Sequence of chain 1.A:
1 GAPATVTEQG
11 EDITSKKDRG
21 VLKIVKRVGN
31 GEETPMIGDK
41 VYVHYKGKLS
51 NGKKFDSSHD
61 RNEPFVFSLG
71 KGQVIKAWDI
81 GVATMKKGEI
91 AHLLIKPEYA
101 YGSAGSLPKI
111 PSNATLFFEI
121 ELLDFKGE

The small molecule below binds the protein below.
Small molecule (SMILES): C=C[C@H]1CN(Cc2ccccn2)C(=O)[C@@H]2CCC[C@H]1N2S(=N)(=O)c1cc(Cl)cc(Cl)c1

Binding-site contacts:
Ligand atom CAM contacts residue TYR101 of chain 1.A at 3.8 Å (hydrophobic).
Ligand atom CAL contacts residue GLN73 of chain 1.A at 3.6 Å.
Ligand atom NBD contacts residue PHE118 of chain 1.A at 3.5 Å.
Ligand atom C contacts residue TYR101 of chain 1.A at 3.1 Å (hydrophobic).
Ligand atom NBD contacts residue TYR101 of chain 1.A at 3.4 Å (h-bond).
Ligand atom CAB contacts residue TYR45 of chain 1.A at 3.4 Å (hydrophobic).
Ligand atom CAA contacts residue TRP78 of chain 1.A at 3.7 Å (hydrophobic).
Ligand atom CAW contacts residue ASP56 of chain 1.A at 3.2 Å.
Ligand atom CAA contacts residue PHE65 of chain 1.A at 3.6 Å (hydrophobic).
Ligand atom CAX contacts residue ASP56 of chain 1.A at 3.7 Å.
Ligand atom NBD contacts residue PHE55 of chain 1.A at 3.7 Å.
Ligand atom CAW contacts residue PHE55 of chain 1.A at 3.8 Å (hydrophobic).
Ligand atom SAU contacts residue TYR101 of chain 1.A at 3.9 Å.
Ligand atom CBA contacts residue TYR101 of chain 1.A at 3.2 Å (hydrophobic).
Ligand atom O contacts residue VAL74 of chain 1.A at 3.1 Å.
Ligand atom CLBC contacts residue PHE55 of chain 1.A at 3.6 Å.
Ligand atom CA contacts residue TYR101 of chain 1.A at 3.4 Å (hydrophobic).
Ligand atom CAO contacts residue TYR45 of chain 1.A at 3.2 Å (hydrophobic).
Ligand atom OBE contacts residue ASP56 of chain 1.A at 3.8 Å.
Ligand atom OBE contacts residue PHE55 of chain 1.A at 3.4 Å.
Ligand atom CAQ contacts residue SER106 of chain 1.A at 3.9 Å.
Ligand atom SAU contacts residue PHE55 of chain 1.A at 3.8 Å.
Ligand atom NAJ contacts residue TYR101 of chain 1.A at 3.3 Å (h-bond).
Ligand atom NAP contacts residue TYR101 of chain 1.A at 2.9 Å (h-bond).
Ligand atom CAV contacts residue PHE55 of chain 1.A at 3.9 Å (hydrophobic).
Ligand atom CAL contacts residue TYR101 of chain 1.A at 3.9 Å (hydrophobic).
Ligand atom CB contacts residue TRP78 of chain 1.A at 3.6 Å (hydrophobic).
Ligand atom CLBB contacts residue SER106 of chain 1.A at 2.9 Å.
Ligand atom CAQ contacts residue TYR101 of chain 1.A at 3.6 Å (hydrophobic).
Ligand atom CAA contacts residue VAL74 of chain 1.A at 3.9 Å (hydrophobic).
Ligand atom OBE contacts residue TYR45 of chain 1.A at 3.4 Å.
Ligand atom CAH contacts residue PHE65 of chain 1.A at 3.9 Å (hydrophobic).
Ligand atom CAC contacts residue TYR45 of chain 1.A at 3.6 Å (hydrophobic).
Ligand atom OBE contacts residue PHE118 of chain 1.A at 3.4 Å.
Ligand atom CAO contacts residue PHE65 of chain 1.A at 3.5 Å (hydrophobic).
Ligand atom CAK contacts residue TYR101 of chain 1.A at 3.9 Å (hydrophobic).
Ligand atom N contacts residue TYR101 of chain 1.A at 3.6 Å.
Ligand atom CLBC contacts residue ASP56 of chain 1.A at 3.5 Å.
Ligand atom O contacts residue TYR101 of chain 1.A at 3.4 Å (h-bond).
Ligand atom O contacts residue ILE75 of chain 1.A at 2.8 Å (h-bond).